A small-molecule ligand and the protein it binds are described below.
Small molecule (SMILES): O=C([O-])C(=O)[O-]

Sequence of chain 1.A:
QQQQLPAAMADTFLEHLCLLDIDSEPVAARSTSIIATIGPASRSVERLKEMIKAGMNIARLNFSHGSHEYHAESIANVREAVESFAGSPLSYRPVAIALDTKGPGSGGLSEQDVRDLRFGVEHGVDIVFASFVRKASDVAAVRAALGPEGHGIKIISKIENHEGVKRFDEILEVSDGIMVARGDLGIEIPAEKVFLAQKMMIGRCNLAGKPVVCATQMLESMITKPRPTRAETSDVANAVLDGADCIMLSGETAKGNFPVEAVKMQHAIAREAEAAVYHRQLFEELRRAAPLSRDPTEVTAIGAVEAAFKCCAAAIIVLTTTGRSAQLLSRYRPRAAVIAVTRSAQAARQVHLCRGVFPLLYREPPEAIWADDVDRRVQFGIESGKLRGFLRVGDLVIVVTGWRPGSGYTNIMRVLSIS

Binding-site contacts:
Ligand atom O2 contacts residue LYS186 of chain 1.A at 2.8 Å (salt-bridge).
Ligand atom O1 contacts residue ASP212 of chain 1.A at 3.0 Å (salt-bridge).
Ligand atom O2 contacts residue ASP212 of chain 1.A at 4.2 Å.
Ligand atom O4 contacts residue THR244 of chain 1.A at 3.5 Å (h-bond).
Ligand atom C1 contacts residue ALA209 of chain 1.A at 3.6 Å (hydrophobic).
Ligand atom O3 contacts residue ARG210 of chain 1.A at 3.5 Å (salt-bridge).
Ligand atom C2 contacts residue GLU188 of chain 1.A at 3.8 Å.
Ligand atom C2 contacts residue ALA209 of chain 1.A at 3.8 Å (hydrophobic).
Ligand atom O3 contacts residue GLY211 of chain 1.A at 2.9 Å (h-bond).
Ligand atom C2 contacts residue THR244 of chain 1.A at 4.0 Å.
Ligand atom C1 contacts residue GLU188 of chain 1.A at 3.6 Å.
Ligand atom O4 contacts residue LYS186 of chain 1.A at 3.7 Å.
Ligand atom O1 contacts residue GLY211 of chain 1.A at 3.8 Å.
Ligand atom C1 contacts residue GLY211 of chain 1.A at 3.8 Å.
Ligand atom C1 contacts residue THR244 of chain 1.A at 3.6 Å.
Ligand atom O4 contacts residue MET207 of chain 1.A at 4.2 Å.
Ligand atom C1 contacts residue ASP212 of chain 1.A at 3.8 Å.
Ligand atom O4 contacts residue ARG87 of chain 1.A at 3.9 Å.
Ligand atom C1 contacts residue MG1 of chain 1.L at 2.8 Å.
Ligand atom O3 contacts residue ALA209 of chain 1.A at 3.3 Å.
Ligand atom O4 contacts residue MG1 of chain 1.L at 4.0 Å.
Ligand atom O1 contacts residue MG1 of chain 1.L at 2.1 Å.
Ligand atom O2 contacts residue MG1 of chain 1.L at 2.0 Å.
Ligand atom O2 contacts residue GLU188 of chain 1.A at 3.2 Å (salt-bridge).
Ligand atom O1 contacts residue GLU188 of chain 1.A at 2.9 Å (salt-bridge).
Ligand atom C2 contacts residue MG1 of chain 1.L at 2.8 Å.
Ligand atom O3 contacts residue THR244 of chain 1.A at 2.5 Å (h-bond).
Ligand atom O3 contacts residue ASP212 of chain 1.A at 3.9 Å.
Ligand atom O3 contacts residue MG1 of chain 1.L at 4.0 Å.
Ligand atom O2 contacts residue ALA209 of chain 1.A at 4.2 Å.
Ligand atom C2 contacts residue LYS186 of chain 1.A at 3.6 Å.
Ligand atom O4 contacts residue MET276 of chain 1.A at 4.2 Å.
Ligand atom O1 contacts residue ALA209 of chain 1.A at 3.9 Å.
Ligand atom C1 contacts residue ARG210 of chain 1.A at 4.4 Å.
Ligand atom O4 contacts residue ALA209 of chain 1.A at 4.1 Å.